The protein below binds the small molecule below.
Small molecule (SMILES): Nc1ncnc2c1ncn2[C@@H]1O[C@H](CO[P](=O)(O)O[C@H]2[C@@H](O)[C@H](n3cnc4c(N)ncnc43)O[C@@H]2CO[P](=O)(O)O[C@H]2[C@@H](O)[C@H](n3cnc4c(N)ncnc43)O[C@@H]2COP(=O)(O)O)[C@@H](O)[C@H]1O

Binding-site contacts:
Ligand atom C2 contacts residue U3 of chain 19.C at 3.0 Å.
Ligand atom C6 contacts residue U1 of chain 19.C at 3.6 Å.
Ligand atom N3 contacts residue U3 of chain 19.C at 4.2 Å.
Ligand atom C6 contacts residue U3 of chain 19.C at 3.3 Å.
Ligand atom N6 contacts residue U1 of chain 19.C at 2.8 Å (h-bond).
Ligand atom C6 contacts residue U2 of chain 19.C at 4.1 Å.
Ligand atom N1 contacts residue U3 of chain 19.C at 2.7 Å (h-bond).
Ligand atom N3 contacts residue U2 of chain 19.C at 3.7 Å.
Ligand atom C2 contacts residue U2 of chain 19.C at 3.2 Å.
Ligand atom N6 contacts residue U3 of chain 19.C at 3.0 Å (h-bond).
Ligand atom N1 contacts residue U2 of chain 19.C at 3.5 Å (h-bond).
Ligand atom N6 contacts residue U2 of chain 19.C at 4.2 Å.
Ligand atom C4 contacts residue U2 of chain 19.C at 4.3 Å.
Ligand atom N1 contacts residue U1 of chain 19.C at 2.8 Å (h-bond).
Ligand atom C2 contacts residue U1 of chain 19.C at 3.5 Å.